Sequence of chain 1.B:
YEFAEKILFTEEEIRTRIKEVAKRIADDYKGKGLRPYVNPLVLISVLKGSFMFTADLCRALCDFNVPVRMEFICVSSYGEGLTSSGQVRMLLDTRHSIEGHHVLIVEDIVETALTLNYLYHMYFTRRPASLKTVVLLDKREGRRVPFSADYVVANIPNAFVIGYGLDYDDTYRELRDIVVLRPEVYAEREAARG

Binding-site contacts:
Ligand atom O1P contacts residue GLU115 of chain 1.B at 2.8 Å (salt-bridge).
Ligand atom PB contacts residue MG1 of chain 1.H at 3.3 Å.
Ligand atom O3A contacts residue MG1 of chain 1.G at 3.4 Å.
Ligand atom O2 contacts residue MG1 of chain 1.H at 2.2 Å.
Ligand atom O1 contacts residue MG1 of chain 1.H at 2.5 Å.
Ligand atom O1A contacts residue SER81 of chain 1.B at 3.0 Å (h-bond).
Ligand atom O3A contacts residue MG1 of chain 1.H at 3.4 Å.
Ligand atom O1A contacts residue TYR82 of chain 1.B at 2.9 Å (h-bond).
Ligand atom O1B contacts residue ARG177 of chain 1.B at 3.0 Å (salt-bridge).
Ligand atom O4 contacts residue TYR82 of chain 1.B at 3.3 Å.
Ligand atom O2P contacts residue THR119 of chain 1.B at 2.7 Å (h-bond).
Ligand atom C2 contacts residue MG1 of chain 1.H at 3.0 Å.
Ligand atom O2B contacts residue LYS52 of chain 1.B at 3.1 Å (salt-bridge).
Ligand atom C2 contacts residue ILE113 of chain 1.B at 3.6 Å (hydrophobic).
Ligand atom O5 contacts residue TYR82 of chain 1.B at 3.2 Å.
Ligand atom C3 contacts residue ILE113 of chain 1.B at 3.5 Å (hydrophobic).
Ligand atom O3P contacts residue THR116 of chain 1.B at 2.8 Å (h-bond).
Ligand atom C5 contacts residue ILE113 of chain 1.B at 3.4 Å (hydrophobic).
Ligand atom O3 contacts residue MG1 of chain 1.H at 2.2 Å.
Ligand atom P contacts residue THR116 of chain 1.B at 3.5 Å.
Ligand atom O3 contacts residue GLU111 of chain 1.B at 2.5 Å (salt-bridge).
Ligand atom O3B contacts residue LYS52 of chain 1.B at 3.4 Å (salt-bridge).
Ligand atom C4 contacts residue THR119 of chain 1.B at 3.5 Å.
Ligand atom C1 contacts residue MG1 of chain 1.H at 3.3 Å.
Ligand atom C2 contacts residue ASP112 of chain 1.B at 3.4 Å.
Ligand atom PB contacts residue MG1 of chain 1.G at 3.3 Å.
Ligand atom O3B contacts residue GLY53 of chain 1.B at 3.1 Å (h-bond).
Ligand atom O3B contacts residue MG1 of chain 1.H at 2.2 Å.
Ligand atom C3 contacts residue GLU111 of chain 1.B at 3.3 Å.
Ligand atom C3 contacts residue MG1 of chain 1.H at 3.1 Å.
Ligand atom PA contacts residue MG1 of chain 1.G at 3.1 Å.
Ligand atom O1P contacts residue THR116 of chain 1.B at 3.3 Å (h-bond).
Ligand atom O2A contacts residue TYR82 of chain 1.B at 3.3 Å.
Ligand atom O1B contacts residue ASP171 of chain 1.B at 2.9 Å (salt-bridge).
Ligand atom O2B contacts residue ARG177 of chain 1.B at 3.6 Å (salt-bridge).
Ligand atom O1P contacts residue ALA117 of chain 1.B at 2.9 Å (h-bond).
Ligand atom O1B contacts residue MG1 of chain 1.G at 2.2 Å.
Ligand atom O2A contacts residue MG1 of chain 1.G at 2.0 Å.
Ligand atom O3P contacts residue TYR82 of chain 1.B at 2.5 Å (h-bond).
Ligand atom O2 contacts residue ASP112 of chain 1.B at 2.7 Å (salt-bridge).

This protein binds this small molecule.
Small molecule (SMILES): O=P(O)(O)OC[C@H]1O[C@H](O[P](=O)(O)OP(=O)(O)O)[C@H](O)[C@@H]1O